Binding-site contacts:
Ligand atom C1 contacts residue ASN103 of chain 1.F at 1.4 Å.
Ligand atom C5 contacts residue ASN103 of chain 1.F at 3.7 Å.
Ligand atom O5 contacts residue ASN103 of chain 1.F at 2.4 Å (h-bond).
Ligand atom O6 contacts residue GLY114 of chain 1.F at 3.4 Å.
Ligand atom C3 contacts residue ASN103 of chain 1.F at 3.8 Å.
Ligand atom O6 contacts residue ARG113 of chain 1.F at 4.3 Å.
Ligand atom C7 contacts residue ASN103 of chain 1.F at 3.8 Å.
Ligand atom O7 contacts residue ASN103 of chain 1.F at 4.3 Å.
Ligand atom C6 contacts residue GLY114 of chain 1.F at 4.4 Å.
Ligand atom N2 contacts residue ASN103 of chain 1.F at 2.9 Å (h-bond).
Ligand atom C2 contacts residue ASN103 of chain 1.F at 2.5 Å.
Ligand atom C4 contacts residue ASN103 of chain 1.F at 4.2 Å.

This protein binds this small molecule.
Small molecule (SMILES): CC(=O)N[C@@H]1[C@@H](O)[C@H](O)[C@@H](CO)O[C@H]1O

Sequence of chain 1.F:
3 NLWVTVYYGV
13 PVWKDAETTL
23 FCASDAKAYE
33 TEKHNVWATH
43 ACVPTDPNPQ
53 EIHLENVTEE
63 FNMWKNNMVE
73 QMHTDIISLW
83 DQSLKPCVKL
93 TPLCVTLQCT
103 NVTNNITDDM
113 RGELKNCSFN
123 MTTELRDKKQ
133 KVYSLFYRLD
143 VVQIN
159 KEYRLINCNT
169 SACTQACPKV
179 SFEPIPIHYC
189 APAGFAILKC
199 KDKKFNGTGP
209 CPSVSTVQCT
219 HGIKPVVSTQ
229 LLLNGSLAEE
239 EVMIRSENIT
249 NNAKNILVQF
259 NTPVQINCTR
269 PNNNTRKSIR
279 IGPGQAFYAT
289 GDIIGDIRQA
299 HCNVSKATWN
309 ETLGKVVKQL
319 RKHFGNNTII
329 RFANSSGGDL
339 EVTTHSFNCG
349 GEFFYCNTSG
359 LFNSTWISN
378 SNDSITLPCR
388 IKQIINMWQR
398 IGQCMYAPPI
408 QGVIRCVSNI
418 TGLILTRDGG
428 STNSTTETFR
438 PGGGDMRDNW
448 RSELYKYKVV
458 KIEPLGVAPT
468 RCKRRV